Binding-site contacts:
Ligand atom OAB contacts residue GLY27 of chain 1.A at 3.9 Å.
Ligand atom CAW contacts residue ARG39 of chain 1.A at 3.2 Å.
Ligand atom CAW contacts residue ASP26 of chain 1.A at 3.5 Å.
Ligand atom CAO contacts residue ASN28 of chain 1.A at 3.2 Å.
Ligand atom OAC contacts residue ALA69 of chain 1.A at 3.6 Å.
Ligand atom CAJ contacts residue VAL50 of chain 1.A at 4.0 Å (hydrophobic).
Ligand atom OAB contacts residue GLY29 of chain 1.A at 2.7 Å (h-bond).
Ligand atom CAP contacts residue PHE70 of chain 1.A at 4.0 Å (hydrophobic).
Ligand atom CAI contacts residue ALA47 of chain 1.A at 4.0 Å (hydrophobic).
Ligand atom OAB contacts residue ASP26 of chain 1.A at 3.7 Å.
Ligand atom CAN contacts residue ILE141 of chain 1.A at 3.6 Å (hydrophobic).
Ligand atom OAE contacts residue ARG39 of chain 1.A at 4.0 Å.
Ligand atom CAR contacts residue ASN28 of chain 1.A at 3.6 Å.
Ligand atom CAH contacts residue HIS43 of chain 1.A at 3.3 Å.
Ligand atom CAR contacts residue TRP221 of chain 1.A at 4.0 Å (hydrophobic).
Ligand atom CAG contacts residue HIS43 of chain 1.A at 3.2 Å.
Ligand atom CAH contacts residue ALA47 of chain 1.A at 3.3 Å (hydrophobic).
Ligand atom OAB contacts residue ARG39 of chain 1.A at 3.2 Å (salt-bridge).
Ligand atom CAM contacts residue ILE141 of chain 1.A at 3.7 Å (hydrophobic).
Ligand atom CAV contacts residue PHE70 of chain 1.A at 3.5 Å (hydrophobic).
Ligand atom CAW contacts residue PHE70 of chain 1.A at 3.4 Å (hydrophobic).
Ligand atom OAD contacts residue ASP26 of chain 1.A at 2.9 Å (salt-bridge).
Ligand atom CAU contacts residue ASP26 of chain 1.A at 3.1 Å.
Ligand atom CAU contacts residue GLY29 of chain 1.A at 3.9 Å.
Ligand atom CAP contacts residue ASN28 of chain 1.A at 3.7 Å.
Ligand atom OAC contacts residue PHE70 of chain 1.A at 2.4 Å (h-bond).
Ligand atom CAV contacts residue ARG39 of chain 1.A at 3.8 Å.
Ligand atom NAS contacts residue ASN28 of chain 1.A at 3.1 Å (h-bond).
Ligand atom CAG contacts residue ALA47 of chain 1.A at 3.5 Å (hydrophobic).
Ligand atom CAF contacts residue ARG39 of chain 1.A at 3.0 Å.
Ligand atom CAF contacts residue ASN28 of chain 1.A at 3.5 Å.
Ligand atom OAB contacts residue ASN28 of chain 1.A at 3.5 Å (h-bond).
Ligand atom CAF contacts residue PHE70 of chain 1.A at 4.0 Å (hydrophobic).
Ligand atom OAE contacts residue PHE70 of chain 1.A at 2.3 Å.
Ligand atom CAQ contacts residue ALA69 of chain 1.A at 3.5 Å (hydrophobic).
Ligand atom CAV contacts residue ASN28 of chain 1.A at 3.6 Å.
Ligand atom OAE contacts residue ASP26 of chain 1.A at 3.7 Å.
Ligand atom CAU contacts residue ARG39 of chain 1.A at 3.3 Å.
Ligand atom CAO contacts residue MET25 of chain 1.A at 3.7 Å (hydrophobic).
Ligand atom CAH contacts residue GLY46 of chain 1.A at 3.6 Å.

Sequence of chain 1.A:
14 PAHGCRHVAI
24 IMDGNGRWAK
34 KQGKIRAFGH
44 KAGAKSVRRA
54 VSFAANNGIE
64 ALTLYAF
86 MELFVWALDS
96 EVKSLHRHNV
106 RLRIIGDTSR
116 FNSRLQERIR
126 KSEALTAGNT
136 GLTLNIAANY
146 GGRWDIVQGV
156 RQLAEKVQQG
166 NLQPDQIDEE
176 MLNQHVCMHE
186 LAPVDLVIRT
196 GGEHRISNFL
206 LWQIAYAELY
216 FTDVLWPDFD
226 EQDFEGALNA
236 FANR

This small molecule binds to this protein.
Small molecule (SMILES): CCCCCCOc1cccc(CCCNC(=O)/C=C(\O)C(=O)O)c1